Sequence of chain 1.B:
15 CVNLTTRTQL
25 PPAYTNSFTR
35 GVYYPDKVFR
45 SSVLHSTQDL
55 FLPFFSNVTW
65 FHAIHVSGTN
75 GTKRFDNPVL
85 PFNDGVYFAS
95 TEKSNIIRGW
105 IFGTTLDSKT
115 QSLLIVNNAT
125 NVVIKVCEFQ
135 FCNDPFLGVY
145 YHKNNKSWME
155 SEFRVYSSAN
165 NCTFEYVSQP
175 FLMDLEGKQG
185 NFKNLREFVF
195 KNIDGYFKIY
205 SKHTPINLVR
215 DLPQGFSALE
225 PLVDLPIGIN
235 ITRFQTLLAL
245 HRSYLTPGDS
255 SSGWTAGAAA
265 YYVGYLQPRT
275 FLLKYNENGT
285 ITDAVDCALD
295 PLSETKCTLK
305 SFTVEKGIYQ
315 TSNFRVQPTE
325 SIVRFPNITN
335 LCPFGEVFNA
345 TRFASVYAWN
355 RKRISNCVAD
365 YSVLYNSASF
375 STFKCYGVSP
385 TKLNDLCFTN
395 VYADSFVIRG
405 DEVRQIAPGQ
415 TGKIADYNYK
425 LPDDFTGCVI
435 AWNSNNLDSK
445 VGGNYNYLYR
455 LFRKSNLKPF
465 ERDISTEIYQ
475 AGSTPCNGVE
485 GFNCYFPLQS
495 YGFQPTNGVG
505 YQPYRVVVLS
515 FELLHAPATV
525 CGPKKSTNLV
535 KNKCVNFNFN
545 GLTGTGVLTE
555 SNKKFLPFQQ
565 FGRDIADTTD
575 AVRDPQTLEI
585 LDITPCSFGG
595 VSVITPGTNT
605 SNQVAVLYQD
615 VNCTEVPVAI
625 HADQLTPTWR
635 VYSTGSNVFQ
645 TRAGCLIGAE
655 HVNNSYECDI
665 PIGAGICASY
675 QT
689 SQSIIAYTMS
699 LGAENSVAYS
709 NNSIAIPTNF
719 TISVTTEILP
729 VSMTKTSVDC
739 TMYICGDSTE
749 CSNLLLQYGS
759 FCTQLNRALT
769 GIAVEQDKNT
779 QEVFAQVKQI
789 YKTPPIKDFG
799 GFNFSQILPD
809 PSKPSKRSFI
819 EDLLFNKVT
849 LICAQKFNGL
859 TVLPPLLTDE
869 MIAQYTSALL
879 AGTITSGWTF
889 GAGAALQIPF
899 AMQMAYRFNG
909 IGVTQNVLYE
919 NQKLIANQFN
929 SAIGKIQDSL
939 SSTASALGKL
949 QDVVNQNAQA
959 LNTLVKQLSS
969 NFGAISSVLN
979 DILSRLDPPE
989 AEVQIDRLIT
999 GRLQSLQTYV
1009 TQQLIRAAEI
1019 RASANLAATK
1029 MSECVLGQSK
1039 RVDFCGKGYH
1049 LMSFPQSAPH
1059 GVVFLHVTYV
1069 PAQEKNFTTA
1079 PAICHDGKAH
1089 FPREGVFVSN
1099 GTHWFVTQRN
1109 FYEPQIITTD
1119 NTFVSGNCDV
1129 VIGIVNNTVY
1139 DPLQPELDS

This protein binds this small molecule.
Small molecule (SMILES): CC(=O)N[C@@H]1[C@@H](O)[C@H](O)[C@@H](CO)O[C@H]1O

Binding-site contacts:
Ligand atom C8 contacts residue ASN616 of chain 1.B at 4.3 Å.
Ligand atom C8 contacts residue GLN644 of chain 1.B at 3.6 Å.
Ligand atom C7 contacts residue GLN644 of chain 1.B at 4.5 Å.
Ligand atom C4 contacts residue ASN616 of chain 1.B at 4.2 Å.
Ligand atom O7 contacts residue ASN616 of chain 1.B at 3.0 Å (h-bond).
Ligand atom C1 contacts residue ASN616 of chain 1.B at 1.4 Å.
Ligand atom N2 contacts residue ASN616 of chain 1.B at 2.9 Å (h-bond).
Ligand atom C5 contacts residue ASN616 of chain 1.B at 3.7 Å.
Ligand atom C3 contacts residue ASN616 of chain 1.B at 3.8 Å.
Ligand atom C2 contacts residue ASN616 of chain 1.B at 2.5 Å.
Ligand atom C7 contacts residue ASN616 of chain 1.B at 3.1 Å.
Ligand atom O5 contacts residue ASN616 of chain 1.B at 2.4 Å (h-bond).